This protein binds this small molecule.
Small molecule (SMILES): O=P(O)(O)OC[C@H]1O[C@](O)(CO)[C@@H](O)[C@@H]1O

Sequence of chain 4.A:
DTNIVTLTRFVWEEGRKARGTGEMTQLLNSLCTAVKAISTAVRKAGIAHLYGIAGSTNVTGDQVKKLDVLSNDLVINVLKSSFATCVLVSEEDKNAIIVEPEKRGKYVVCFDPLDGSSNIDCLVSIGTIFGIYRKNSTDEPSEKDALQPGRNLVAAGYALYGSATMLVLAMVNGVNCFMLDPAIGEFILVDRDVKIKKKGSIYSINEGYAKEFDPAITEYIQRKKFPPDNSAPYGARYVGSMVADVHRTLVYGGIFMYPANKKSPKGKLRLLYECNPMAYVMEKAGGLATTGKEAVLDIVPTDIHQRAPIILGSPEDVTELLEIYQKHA

Sequence of chain 3.A:
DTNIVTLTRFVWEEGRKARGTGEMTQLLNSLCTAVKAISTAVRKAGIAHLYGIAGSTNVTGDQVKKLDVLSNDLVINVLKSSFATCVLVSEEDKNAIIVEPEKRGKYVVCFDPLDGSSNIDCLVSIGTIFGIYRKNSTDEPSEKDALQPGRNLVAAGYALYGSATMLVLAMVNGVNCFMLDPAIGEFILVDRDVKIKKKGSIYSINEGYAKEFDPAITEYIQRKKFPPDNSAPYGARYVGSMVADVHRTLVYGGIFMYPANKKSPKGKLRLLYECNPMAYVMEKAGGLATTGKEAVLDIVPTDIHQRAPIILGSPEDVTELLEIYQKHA

Binding-site contacts:
Ligand atom O1P contacts residue TYR264 of chain 3.A at 2.6 Å (h-bond).
Ligand atom C2 contacts residue PO41 of chain 3.C at 3.9 Å.
Ligand atom C3 contacts residue ASP121 of chain 3.A at 3.6 Å.
Ligand atom P contacts residue ARG243 of chain 4.A at 4.0 Å.
Ligand atom O3P contacts residue ASN212 of chain 3.A at 3.0 Å (h-bond).
Ligand atom C6 contacts residue TYR244 of chain 3.A at 3.5 Å (hydrophobic).
Ligand atom O6 contacts residue TYR244 of chain 3.A at 4.0 Å.
Ligand atom O3 contacts residue MET248 of chain 3.A at 2.8 Å (h-bond).
Ligand atom C3 contacts residue MET248 of chain 3.A at 3.5 Å (hydrophobic).
Ligand atom O3P contacts residue TYR264 of chain 3.A at 3.9 Å.
Ligand atom O3P contacts residue ARG243 of chain 4.A at 3.5 Å (salt-bridge).
Ligand atom O2P contacts residue ARG243 of chain 4.A at 2.9 Å (salt-bridge).
Ligand atom C1 contacts residue MG1 of chain 3.F at 3.6 Å.
Ligand atom P contacts residue TYR244 of chain 3.A at 4.0 Å.
Ligand atom O3 contacts residue SER247 of chain 3.A at 3.5 Å.
Ligand atom O1 contacts residue LYS274 of chain 3.A at 3.1 Å.
Ligand atom C1 contacts residue ARG276 of chain 3.A at 4.0 Å.
Ligand atom O2 contacts residue PO41 of chain 3.C at 3.2 Å (h-bond).
Ligand atom O2P contacts residue ASN212 of chain 3.A at 4.0 Å.
Ligand atom P contacts residue ASN212 of chain 3.A at 3.8 Å.
Ligand atom C4 contacts residue GLY246 of chain 3.A at 3.4 Å.
Ligand atom O4 contacts residue MET248 of chain 3.A at 3.3 Å (h-bond).
Ligand atom P contacts residue TYR215 of chain 3.A at 3.9 Å.
Ligand atom C1 contacts residue PO41 of chain 3.C at 3.3 Å.
Ligand atom O6 contacts residue TYR264 of chain 3.A at 3.5 Å.
Ligand atom O5 contacts residue LYS274 of chain 3.A at 3.3 Å (salt-bridge).
Ligand atom O3 contacts residue ASP121 of chain 3.A at 2.7 Å (salt-bridge).
Ligand atom O3P contacts residue TYR244 of chain 3.A at 2.8 Å (h-bond).
Ligand atom C6 contacts residue GLY246 of chain 3.A at 3.7 Å.
Ligand atom O6 contacts residue LYS274 of chain 3.A at 3.5 Å (salt-bridge).
Ligand atom C6 contacts residue TYR264 of chain 3.A at 4.0 Å (hydrophobic).
Ligand atom P contacts residue TYR264 of chain 3.A at 3.8 Å.
Ligand atom O2 contacts residue GLY122 of chain 3.A at 4.0 Å.
Ligand atom O1P contacts residue TYR215 of chain 3.A at 2.6 Å (h-bond).
Ligand atom O3 contacts residue GLY122 of chain 3.A at 3.6 Å.
Ligand atom O1 contacts residue ARG276 of chain 3.A at 3.7 Å.
Ligand atom O1 contacts residue PO41 of chain 3.C at 3.0 Å (h-bond).
Ligand atom C1 contacts residue GLU280 of chain 3.A at 3.5 Å.
Ligand atom O2 contacts residue SER123 of chain 3.A at 4.0 Å.
Ligand atom C4 contacts residue MET248 of chain 3.A at 3.5 Å (hydrophobic).